This small molecule binds to this protein.
Small molecule (SMILES): CC(=O)N[C@H]1[C@H](O[C@H]2[C@H](O)[C@@H](NC(C)=O)CO[C@@H]2CO)O[C@H](CO)[C@@H](O)[C@@H]1O

Sequence of chain 1.F:
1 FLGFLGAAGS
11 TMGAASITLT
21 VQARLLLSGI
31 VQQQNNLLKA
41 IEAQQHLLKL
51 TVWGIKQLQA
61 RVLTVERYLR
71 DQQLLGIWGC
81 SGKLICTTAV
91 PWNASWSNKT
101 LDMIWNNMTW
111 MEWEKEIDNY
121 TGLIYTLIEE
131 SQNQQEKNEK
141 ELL

Binding-site contacts:
Ligand atom O7 contacts residue ASN107 of chain 1.F at 3.5 Å (h-bond).
Ligand atom C2 contacts residue ASN107 of chain 1.F at 2.5 Å.
Ligand atom O5 contacts residue ASN107 of chain 1.F at 2.4 Å (h-bond).
Ligand atom N2 contacts residue ASN107 of chain 1.F at 2.9 Å (h-bond).
Ligand atom C1 contacts residue ASN107 of chain 1.F at 1.4 Å.
Ligand atom C8 contacts residue ASN107 of chain 1.F at 3.9 Å.
Ligand atom C4 contacts residue ASN107 of chain 1.F at 4.2 Å.
Ligand atom C7 contacts residue ASN107 of chain 1.F at 3.2 Å.
Ligand atom C3 contacts residue ASN107 of chain 1.F at 3.8 Å.
Ligand atom C5 contacts residue ASN107 of chain 1.F at 3.6 Å.